Binding-site contacts:
Ligand atom O4 contacts residue HIS1098 of chain 1.C at 4.0 Å.
Ligand atom C1 contacts residue HIS1098 of chain 1.C at 4.3 Å.
Ligand atom C3 contacts residue HIS1098 of chain 1.C at 4.2 Å.
Ligand atom O7 contacts residue ASN1095 of chain 1.C at 3.6 Å (h-bond).
Ligand atom O6 contacts residue PHE1100 of chain 1.C at 4.5 Å.
Ligand atom O5 contacts residue ASN1095 of chain 1.C at 2.4 Å (h-bond).
Ligand atom C5 contacts residue PHE1100 of chain 1.C at 4.1 Å (hydrophobic).
Ligand atom C8 contacts residue THR1097 of chain 1.C at 4.5 Å.
Ligand atom C5 contacts residue ASN1095 of chain 1.C at 3.7 Å.
Ligand atom N2 contacts residue THR1097 of chain 1.C at 3.6 Å (h-bond).
Ligand atom C1 contacts residue ASN1095 of chain 1.C at 1.4 Å.
Ligand atom C5 contacts residue HIS1098 of chain 1.C at 3.9 Å.
Ligand atom C8 contacts residue ASN1095 of chain 1.C at 4.0 Å.
Ligand atom C7 contacts residue ASN1095 of chain 1.C at 3.4 Å.
Ligand atom C1 contacts residue THR1097 of chain 1.C at 3.9 Å.
Ligand atom C2 contacts residue ASN1095 of chain 1.C at 2.5 Å.
Ligand atom C7 contacts residue HIS1098 of chain 1.C at 3.9 Å.
Ligand atom C6 contacts residue PHE1100 of chain 1.C at 3.5 Å (hydrophobic).
Ligand atom C4 contacts residue ASN1095 of chain 1.C at 4.2 Å.
Ligand atom O7 contacts residue HIS1098 of chain 1.C at 3.9 Å.
Ligand atom N2 contacts residue ASN1095 of chain 1.C at 2.9 Å (h-bond).
Ligand atom C3 contacts residue THR1097 of chain 1.C at 3.9 Å.
Ligand atom O5 contacts residue PHE1100 of chain 1.C at 3.9 Å.
Ligand atom C3 contacts residue ASN1095 of chain 1.C at 3.8 Å.
Ligand atom C4 contacts residue HIS1098 of chain 1.C at 4.4 Å.
Ligand atom C8 contacts residue HIS1098 of chain 1.C at 3.8 Å.
Ligand atom C2 contacts residue THR1097 of chain 1.C at 4.0 Å.

The small molecule below binds the protein below.
Small molecule (SMILES): CC(=O)N[C@H]1[C@H](O[C@H]2[C@H](O)[C@@H](NC(C)=O)CO[C@@H]2CO)O[C@H](CO)[C@@H](O[C@@H]2O[C@H](CO)[C@@H](O)[C@H](O)[C@@H]2O)[C@@H]1O

Sequence of chain 1.C:
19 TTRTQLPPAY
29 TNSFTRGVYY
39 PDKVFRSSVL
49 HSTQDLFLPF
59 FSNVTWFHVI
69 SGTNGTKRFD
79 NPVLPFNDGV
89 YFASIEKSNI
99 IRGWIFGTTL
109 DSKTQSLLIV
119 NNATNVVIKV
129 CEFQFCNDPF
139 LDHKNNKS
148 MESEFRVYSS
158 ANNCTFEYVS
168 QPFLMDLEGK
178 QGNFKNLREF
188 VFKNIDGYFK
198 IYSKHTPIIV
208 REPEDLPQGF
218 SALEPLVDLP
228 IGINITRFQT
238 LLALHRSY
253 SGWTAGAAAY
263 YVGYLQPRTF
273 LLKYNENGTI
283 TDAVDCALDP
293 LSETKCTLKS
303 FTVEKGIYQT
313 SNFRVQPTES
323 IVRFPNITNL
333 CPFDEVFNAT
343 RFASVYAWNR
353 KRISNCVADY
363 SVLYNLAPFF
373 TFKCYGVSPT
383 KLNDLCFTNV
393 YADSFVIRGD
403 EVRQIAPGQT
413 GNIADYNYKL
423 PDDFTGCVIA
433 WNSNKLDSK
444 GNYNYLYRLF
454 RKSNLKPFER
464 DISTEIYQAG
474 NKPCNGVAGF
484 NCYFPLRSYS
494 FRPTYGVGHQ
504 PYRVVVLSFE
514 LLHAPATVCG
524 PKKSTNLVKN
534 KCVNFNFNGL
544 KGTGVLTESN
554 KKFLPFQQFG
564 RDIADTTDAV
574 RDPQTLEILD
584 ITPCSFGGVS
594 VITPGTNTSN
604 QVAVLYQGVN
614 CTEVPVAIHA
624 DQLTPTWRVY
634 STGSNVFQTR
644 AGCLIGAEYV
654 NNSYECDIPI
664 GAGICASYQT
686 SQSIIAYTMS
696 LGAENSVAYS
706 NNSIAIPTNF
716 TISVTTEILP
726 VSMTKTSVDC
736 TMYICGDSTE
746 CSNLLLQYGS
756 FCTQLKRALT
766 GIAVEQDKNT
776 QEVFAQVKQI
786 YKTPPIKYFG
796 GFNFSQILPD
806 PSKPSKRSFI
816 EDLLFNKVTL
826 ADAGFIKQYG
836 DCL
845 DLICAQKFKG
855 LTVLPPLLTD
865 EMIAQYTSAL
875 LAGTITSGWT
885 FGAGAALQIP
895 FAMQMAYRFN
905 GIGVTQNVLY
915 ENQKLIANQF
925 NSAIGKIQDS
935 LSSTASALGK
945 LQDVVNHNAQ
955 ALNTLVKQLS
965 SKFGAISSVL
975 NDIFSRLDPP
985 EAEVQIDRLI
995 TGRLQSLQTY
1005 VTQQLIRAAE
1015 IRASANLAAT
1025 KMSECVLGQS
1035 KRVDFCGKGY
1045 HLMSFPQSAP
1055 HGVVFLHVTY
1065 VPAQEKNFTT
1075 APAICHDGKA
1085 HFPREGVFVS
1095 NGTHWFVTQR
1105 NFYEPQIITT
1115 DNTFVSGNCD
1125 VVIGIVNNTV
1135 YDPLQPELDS